The protein below binds the small molecule below.
Small molecule (SMILES): CC[C@H](C)[C@H](N)C(=O)N[C@@H](CO)C(=O)N[C@@H](CCC(=O)O)C(=O)N[C@H](C=O)C(C)C

Sequence of chain 5.E:
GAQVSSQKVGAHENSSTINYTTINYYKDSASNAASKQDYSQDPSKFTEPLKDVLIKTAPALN

Binding-site contacts:
Ligand atom O contacts residue VAL4 of chain 5.E at 4.2 Å.
Ligand atom CA contacts residue GLN3 of chain 5.E at 4.3 Å.
Ligand atom CB contacts residue ALA2 of chain 5.E at 4.0 Å (hydrophobic).
Ligand atom CG2 contacts residue ALA2 of chain 5.E at 4.3 Å (hydrophobic).
Ligand atom O contacts residue VAL4 of chain 5.E at 4.4 Å.
Ligand atom O contacts residue GLN3 of chain 5.E at 3.0 Å (h-bond).
Ligand atom CB contacts residue VAL4 of chain 5.E at 4.2 Å (hydrophobic).
Ligand atom CA contacts residue ALA2 of chain 5.E at 3.8 Å (hydrophobic).
Ligand atom C contacts residue ALA2 of chain 5.E at 4.2 Å (hydrophobic).
Ligand atom C contacts residue VAL4 of chain 5.E at 4.5 Å (hydrophobic).
Ligand atom CA contacts residue VAL4 of chain 5.E at 4.0 Å (hydrophobic).
Ligand atom CB contacts residue VAL4 of chain 5.E at 4.0 Å (hydrophobic).
Ligand atom CD contacts residue VAL4 of chain 5.E at 3.8 Å (hydrophobic).
Ligand atom C contacts residue VAL4 of chain 5.E at 3.5 Å (hydrophobic).
Ligand atom CG2 contacts residue SER5 of chain 5.E at 3.2 Å.
Ligand atom OG contacts residue GLN3 of chain 5.E at 3.3 Å (h-bond).
Ligand atom OE2 contacts residue VAL4 of chain 5.E at 3.6 Å.
Ligand atom C contacts residue GLN3 of chain 5.E at 3.8 Å.
Ligand atom CA contacts residue ALA2 of chain 5.E at 3.4 Å (hydrophobic).
Ligand atom CG1 contacts residue GLN3 of chain 5.E at 3.0 Å.
Ligand atom C contacts residue ALA2 of chain 5.E at 3.6 Å (hydrophobic).
Ligand atom N contacts residue ALA2 of chain 5.E at 4.3 Å.
Ligand atom N contacts residue VAL4 of chain 5.E at 3.0 Å (h-bond).
Ligand atom OE1 contacts residue VAL4 of chain 5.E at 3.3 Å (h-bond).
Ligand atom CA contacts residue VAL4 of chain 5.E at 3.5 Å (hydrophobic).
Ligand atom CB contacts residue GLN3 of chain 5.E at 3.6 Å.
Ligand atom N contacts residue GLN3 of chain 5.E at 4.5 Å.
Ligand atom N contacts residue VAL4 of chain 5.E at 4.1 Å.
Ligand atom CG2 contacts residue GLN3 of chain 5.E at 3.9 Å.
Ligand atom CG2 contacts residue VAL4 of chain 5.E at 3.4 Å (hydrophobic).
Ligand atom N contacts residue ALA2 of chain 5.E at 2.8 Å (h-bond).
Ligand atom C contacts residue VAL4 of chain 5.E at 4.4 Å (hydrophobic).
Ligand atom CB contacts residue GLN3 of chain 5.E at 4.1 Å.
Ligand atom CB contacts residue ALA2 of chain 5.E at 3.5 Å (hydrophobic).